Sequence of chain 1.A:
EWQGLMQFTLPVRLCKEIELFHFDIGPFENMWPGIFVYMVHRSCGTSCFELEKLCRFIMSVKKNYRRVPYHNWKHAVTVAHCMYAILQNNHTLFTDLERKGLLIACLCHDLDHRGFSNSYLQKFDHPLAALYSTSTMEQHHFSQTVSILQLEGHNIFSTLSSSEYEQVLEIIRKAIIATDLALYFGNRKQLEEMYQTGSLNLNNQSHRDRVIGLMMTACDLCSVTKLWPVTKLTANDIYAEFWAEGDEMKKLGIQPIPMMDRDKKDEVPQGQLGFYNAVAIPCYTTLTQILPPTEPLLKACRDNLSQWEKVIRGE

The protein below binds the small molecule below.
Small molecule (SMILES): O=c1c(OCCN2CCn3c2nc2ccccc23)cn(CC2CC2)nc1-c1ccnn1-c1ccccc1

Binding-site contacts:
Ligand atom C21 contacts residue PHE278 of chain 1.A at 3.6 Å (hydrophobic).
Ligand atom N29 contacts residue MET262 of chain 1.A at 3.6 Å.
Ligand atom N15 contacts residue PHE278 of chain 1.A at 3.2 Å.
Ligand atom C4 contacts residue PHE278 of chain 1.A at 3.6 Å (hydrophobic).
Ligand atom N31 contacts residue GLY274 of chain 1.A at 3.5 Å.
Ligand atom C34 contacts residue LYS267 of chain 1.A at 3.3 Å.
Ligand atom C32 contacts residue TYR242 of chain 1.A at 3.6 Å (hydrophobic).
Ligand atom O1 contacts residue GLN275 of chain 1.A at 2.9 Å (h-bond).
Ligand atom N7 contacts residue LEU224 of chain 1.A at 3.7 Å.
Ligand atom N16 contacts residue PHE278 of chain 1.A at 3.3 Å.
Ligand atom C3 contacts residue PHE278 of chain 1.A at 3.4 Å (hydrophobic).
Ligand atom O23 contacts residue TYR242 of chain 1.A at 3.5 Å (h-bond).
Ligand atom C36 contacts residue PRO261 of chain 1.A at 3.7 Å (hydrophobic).
Ligand atom C25 contacts residue TYR242 of chain 1.A at 3.5 Å (hydrophobic).
Ligand atom C5 contacts residue PHE278 of chain 1.A at 3.5 Å (hydrophobic).
Ligand atom C22 contacts residue GLN275 of chain 1.A at 3.7 Å.
Ligand atom C24 contacts residue MET262 of chain 1.A at 3.5 Å (hydrophobic).
Ligand atom C10 contacts residue ILE241 of chain 1.A at 3.7 Å (hydrophobic).
Ligand atom C30 contacts residue MET262 of chain 1.A at 3.6 Å (hydrophobic).
Ligand atom C35 contacts residue PRO261 of chain 1.A at 3.4 Å (hydrophobic).
Ligand atom C18 contacts residue PHE245 of chain 1.A at 3.7 Å (hydrophobic).
Ligand atom C34 contacts residue GLU270 of chain 1.A at 3.7 Å.
Ligand atom C11 contacts residue HIS74 of chain 1.A at 3.5 Å.
Ligand atom C25 contacts residue GLY274 of chain 1.A at 3.2 Å.
Ligand atom C34 contacts residue PRO261 of chain 1.A at 3.5 Å (hydrophobic).
Ligand atom N31 contacts residue TYR242 of chain 1.A at 2.5 Å (h-bond).
Ligand atom O23 contacts residue GLN275 of chain 1.A at 2.9 Å (h-bond).
Ligand atom C30 contacts residue GLY274 of chain 1.A at 3.4 Å.
Ligand atom C33 contacts residue VAL271 of chain 1.A at 3.7 Å (hydrophobic).
Ligand atom C33 contacts residue GLU270 of chain 1.A at 3.7 Å.
Ligand atom C12 contacts residue HIS74 of chain 1.A at 3.5 Å.
Ligand atom C22 contacts residue PHE245 of chain 1.A at 3.7 Å (hydrophobic).
Ligand atom C30 contacts residue TYR242 of chain 1.A at 3.4 Å (hydrophobic).
Ligand atom C17 contacts residue LEU184 of chain 1.A at 3.7 Å (hydrophobic).
Ligand atom C37 contacts residue MET262 of chain 1.A at 3.6 Å (hydrophobic).
Ligand atom C24 contacts residue TYR242 of chain 1.A at 3.5 Å (hydrophobic).
Ligand atom N26 contacts residue GLY274 of chain 1.A at 3.6 Å (h-bond).
Ligand atom C2 contacts residue GLN275 of chain 1.A at 3.6 Å.
Ligand atom C36 contacts residue MET262 of chain 1.A at 3.5 Å (hydrophobic).
Ligand atom N7 contacts residue TYR73 of chain 1.A at 3.4 Å (h-bond).